A protein and the small-molecule ligand that binds it are described below.
Small molecule (SMILES): O=C(NCCOP(=O)(O)O)c1ccc(OC(F)(F)F)cc1

Binding-site contacts:
Ligand atom F9 contacts residue LEU174 of chain 1.B at 3.6 Å.
Ligand atom F10 contacts residue LEU174 of chain 1.B at 3.7 Å.
Ligand atom O20 contacts residue GLY111 of chain 1.B at 2.9 Å (h-bond).
Ligand atom O7 contacts residue LEU188 of chain 1.B at 3.6 Å.
Ligand atom O19 contacts residue GLY111 of chain 1.B at 3.2 Å (h-bond).
Ligand atom C12 contacts residue THR190 of chain 1.B at 3.5 Å.
Ligand atom O21 contacts residue GLN114 of chain 1.B at 3.8 Å.
Ligand atom O14 contacts residue THR190 of chain 1.B at 3.2 Å.
Ligand atom C6 contacts residue LEU188 of chain 1.B at 3.8 Å (hydrophobic).
Ligand atom O19 contacts residue THR110 of chain 1.B at 2.5 Å (h-bond).
Ligand atom O19 contacts residue GLN114 of chain 1.B at 3.6 Å (h-bond).
Ligand atom O17 contacts residue HIS115 of chain 1.B at 3.3 Å.
Ligand atom O14 contacts residue PHE306 of chain 1.B at 3.2 Å.
Ligand atom O19 contacts residue HIS115 of chain 1.B at 3.0 Å (h-bond).
Ligand atom F10 contacts residue LEU188 of chain 1.B at 3.4 Å.
Ligand atom C12 contacts residue GLU109 of chain 1.B at 3.7 Å.
Ligand atom P18 contacts residue GLY111 of chain 1.B at 3.6 Å.
Ligand atom F10 contacts residue TYR186 of chain 1.B at 3.3 Å.
Ligand atom C3 contacts residue GLU109 of chain 1.B at 3.1 Å.
Ligand atom C15 contacts residue GLU109 of chain 1.B at 3.5 Å.
Ligand atom C6 contacts residue PHE306 of chain 1.B at 3.4 Å (hydrophobic).
Ligand atom C4 contacts residue GLU109 of chain 1.B at 3.8 Å.
Ligand atom F11 contacts residue PHE280 of chain 1.B at 3.6 Å.
Ligand atom C3 contacts residue CYS170 of chain 1.B at 3.3 Å (hydrophobic).
Ligand atom C16 contacts residue GLU109 of chain 1.B at 3.5 Å.
Ligand atom C5 contacts residue THR190 of chain 1.B at 3.5 Å.
Ligand atom F11 contacts residue CYS170 of chain 1.B at 3.5 Å.
Ligand atom O7 contacts residue GLY193 of chain 1.B at 3.5 Å.
Ligand atom C5 contacts residue PHE306 of chain 1.B at 3.1 Å (hydrophobic).
Ligand atom F9 contacts residue PHE280 of chain 1.B at 3.0 Å.
Ligand atom C3 contacts residue LEU188 of chain 1.B at 3.6 Å (hydrophobic).
Ligand atom C2 contacts residue TYR186 of chain 1.B at 3.4 Å (hydrophobic).
Ligand atom C2 contacts residue LEU188 of chain 1.B at 3.5 Å (hydrophobic).
Ligand atom C1 contacts residue LEU188 of chain 1.B at 3.6 Å (hydrophobic).
Ligand atom F9 contacts residue PRO194 of chain 1.B at 3.7 Å.
Ligand atom C2 contacts residue CYS170 of chain 1.B at 3.5 Å (hydrophobic).
Ligand atom C4 contacts residue LEU188 of chain 1.B at 3.8 Å (hydrophobic).
Ligand atom N13 contacts residue GLU109 of chain 1.B at 2.7 Å (salt-bridge).
Ligand atom O7 contacts residue PHE280 of chain 1.B at 3.6 Å.
Ligand atom O21 contacts residue LYS87 of chain 1.B at 3.4 Å.

Sequence of chain 1.B:
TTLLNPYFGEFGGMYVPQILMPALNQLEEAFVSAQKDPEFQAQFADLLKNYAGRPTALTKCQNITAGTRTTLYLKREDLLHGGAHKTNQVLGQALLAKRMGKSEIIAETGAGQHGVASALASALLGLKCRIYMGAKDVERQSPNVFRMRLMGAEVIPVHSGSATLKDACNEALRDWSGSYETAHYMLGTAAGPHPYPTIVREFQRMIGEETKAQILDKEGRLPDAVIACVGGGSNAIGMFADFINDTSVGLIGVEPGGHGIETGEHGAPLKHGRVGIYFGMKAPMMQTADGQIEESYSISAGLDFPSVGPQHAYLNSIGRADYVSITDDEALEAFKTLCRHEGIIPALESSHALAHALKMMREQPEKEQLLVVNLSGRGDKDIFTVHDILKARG